This small molecule binds to this protein.
Small molecule (SMILES): O=c1[nH]cnc2c1ncn2[C@@H]1O[C@H](COP(=O)(O)O)[C@@H](O)[C@H]1O

Sequence of chain 1.B:
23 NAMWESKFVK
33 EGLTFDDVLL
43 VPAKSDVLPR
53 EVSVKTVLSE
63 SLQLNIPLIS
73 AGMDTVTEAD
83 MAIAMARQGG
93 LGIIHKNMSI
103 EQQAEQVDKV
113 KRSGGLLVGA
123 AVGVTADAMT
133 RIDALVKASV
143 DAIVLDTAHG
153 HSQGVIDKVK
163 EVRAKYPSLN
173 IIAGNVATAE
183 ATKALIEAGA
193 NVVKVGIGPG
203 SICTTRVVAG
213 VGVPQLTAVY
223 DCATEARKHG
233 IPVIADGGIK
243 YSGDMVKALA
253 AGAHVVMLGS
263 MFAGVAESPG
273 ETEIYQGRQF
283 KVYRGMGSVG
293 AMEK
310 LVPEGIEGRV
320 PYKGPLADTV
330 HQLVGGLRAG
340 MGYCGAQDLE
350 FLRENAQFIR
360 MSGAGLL

Binding-site contacts:
Ligand atom C8 contacts residue MET75 of chain 1.B at 3.5 Å (hydrophobic).
Ligand atom N3 contacts residue Q211 of chain 1.M at 3.5 Å.
Ligand atom C2 contacts residue CYS205 of chain 1.B at 3.3 Å (hydrophobic).
Ligand atom C2 contacts residue Q211 of chain 1.M at 3.5 Å.
Ligand atom O2P contacts residue SER262 of chain 1.B at 3.0 Å (h-bond).
Ligand atom O1P contacts residue GLY261 of chain 1.B at 2.7 Å (h-bond).
Ligand atom C6 contacts residue GLY289 of chain 1.B at 3.7 Å.
Ligand atom C4' contacts residue ASP238 of chain 1.B at 3.5 Å.
Ligand atom O2' contacts residue ASP238 of chain 1.B at 2.4 Å (salt-bridge).
Ligand atom N7 contacts residue ILE204 of chain 1.B at 3.7 Å.
Ligand atom P contacts residue TYR285 of chain 1.B at 3.6 Å.
Ligand atom O3P contacts residue GLY240 of chain 1.B at 3.0 Å (h-bond).
Ligand atom C5' contacts residue TYR285 of chain 1.B at 3.6 Å (hydrophobic).
Ligand atom C4 contacts residue ILE204 of chain 1.B at 3.7 Å (hydrophobic).
Ligand atom O1P contacts residue SER262 of chain 1.B at 3.5 Å (h-bond).
Ligand atom O3P contacts residue SER203 of chain 1.B at 3.0 Å (h-bond).
Ligand atom N1 contacts residue Q211 of chain 1.M at 3.6 Å.
Ligand atom C2 contacts residue GLU313 of chain 1.B at 3.6 Å.
Ligand atom N7 contacts residue GLY287 of chain 1.B at 3.5 Å.
Ligand atom O1P contacts residue LEU260 of chain 1.B at 3.7 Å.
Ligand atom C2' contacts residue ASP238 of chain 1.B at 3.5 Å.
Ligand atom O2' contacts residue ASN177 of chain 1.B at 3.3 Å (h-bond).
Ligand atom O6 contacts residue GLY287 of chain 1.B at 3.2 Å.
Ligand atom P contacts residue SER262 of chain 1.B at 3.8 Å.
Ligand atom O2P contacts residue TYR285 of chain 1.B at 2.6 Å (h-bond).
Ligand atom N1 contacts residue GLU313 of chain 1.B at 2.8 Å (salt-bridge).
Ligand atom O3' contacts residue ASP238 of chain 1.B at 2.5 Å (salt-bridge).
Ligand atom N7 contacts residue MET288 of chain 1.B at 3.0 Å (h-bond).
Ligand atom O3' contacts residue ALA73 of chain 1.B at 3.4 Å.
Ligand atom C3' contacts residue ASP238 of chain 1.B at 3.4 Å.
Ligand atom O3' contacts residue MET259 of chain 1.B at 3.7 Å.
Ligand atom O5' contacts residue GLY202 of chain 1.B at 3.7 Å.
Ligand atom O6 contacts residue GLY314 of chain 1.B at 3.1 Å.
Ligand atom O6 contacts residue MET288 of chain 1.B at 3.2 Å (h-bond).
Ligand atom C5 contacts residue ILE204 of chain 1.B at 3.5 Å (hydrophobic).
Ligand atom O3P contacts residue GLY202 of chain 1.B at 3.5 Å.
Ligand atom O2P contacts residue SER203 of chain 1.B at 2.7 Å (h-bond).
Ligand atom O5' contacts residue GLY239 of chain 1.B at 3.8 Å.
Ligand atom O6 contacts residue GLY289 of chain 1.B at 2.9 Å (h-bond).
Ligand atom C5 contacts residue MET288 of chain 1.B at 3.7 Å (hydrophobic).